Binding-site contacts:
Ligand atom C1 contacts residue ASN67 of chain 30.E at 1.4 Å.
Ligand atom C2 contacts residue ASN67 of chain 30.E at 2.5 Å.
Ligand atom O7 contacts residue ARG89 of chain 30.E at 3.8 Å.
Ligand atom C7 contacts residue PHE90 of chain 30.E at 4.1 Å (hydrophobic).
Ligand atom O5 contacts residue ASN67 of chain 30.E at 2.4 Å (h-bond).
Ligand atom N2 contacts residue MET118 of chain 30.E at 3.9 Å.
Ligand atom C7 contacts residue MET118 of chain 30.E at 4.1 Å (hydrophobic).
Ligand atom C5 contacts residue ASN67 of chain 30.E at 3.7 Å.
Ligand atom O7 contacts residue PHE90 of chain 30.E at 3.4 Å.
Ligand atom C8 contacts residue ASN67 of chain 30.E at 3.9 Å.
Ligand atom O7 contacts residue MET118 of chain 30.E at 3.4 Å.
Ligand atom O7 contacts residue ASN67 of chain 30.E at 4.5 Å.
Ligand atom N2 contacts residue ASN67 of chain 30.E at 2.9 Å (h-bond).
Ligand atom C7 contacts residue ASN67 of chain 30.E at 3.6 Å.
Ligand atom C3 contacts residue ASN67 of chain 30.E at 3.8 Å.
Ligand atom C4 contacts residue ASN67 of chain 30.E at 4.2 Å.

Sequence of chain 30.E:
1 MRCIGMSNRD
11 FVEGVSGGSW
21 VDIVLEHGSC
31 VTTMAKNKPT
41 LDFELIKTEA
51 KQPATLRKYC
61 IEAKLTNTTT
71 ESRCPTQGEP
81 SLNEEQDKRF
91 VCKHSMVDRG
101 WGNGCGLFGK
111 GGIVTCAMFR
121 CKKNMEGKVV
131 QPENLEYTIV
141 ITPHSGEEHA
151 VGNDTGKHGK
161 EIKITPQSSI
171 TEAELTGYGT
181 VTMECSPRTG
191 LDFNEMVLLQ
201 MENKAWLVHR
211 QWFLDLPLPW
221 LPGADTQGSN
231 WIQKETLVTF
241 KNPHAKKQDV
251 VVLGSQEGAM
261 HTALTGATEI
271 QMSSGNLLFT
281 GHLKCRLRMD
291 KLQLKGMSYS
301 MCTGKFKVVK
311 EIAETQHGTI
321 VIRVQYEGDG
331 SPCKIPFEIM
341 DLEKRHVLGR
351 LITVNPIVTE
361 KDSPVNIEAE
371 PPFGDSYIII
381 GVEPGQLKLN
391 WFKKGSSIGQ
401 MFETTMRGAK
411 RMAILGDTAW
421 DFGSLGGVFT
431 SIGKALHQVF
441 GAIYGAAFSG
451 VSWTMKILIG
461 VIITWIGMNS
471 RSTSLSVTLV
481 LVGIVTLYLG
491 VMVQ

The small molecule below binds the protein below.
Small molecule (SMILES): CC(=O)N[C@@H]1[C@@H](O)[C@H](O)[C@@H](CO)O[C@H]1O